Sequence of chain 1.D:
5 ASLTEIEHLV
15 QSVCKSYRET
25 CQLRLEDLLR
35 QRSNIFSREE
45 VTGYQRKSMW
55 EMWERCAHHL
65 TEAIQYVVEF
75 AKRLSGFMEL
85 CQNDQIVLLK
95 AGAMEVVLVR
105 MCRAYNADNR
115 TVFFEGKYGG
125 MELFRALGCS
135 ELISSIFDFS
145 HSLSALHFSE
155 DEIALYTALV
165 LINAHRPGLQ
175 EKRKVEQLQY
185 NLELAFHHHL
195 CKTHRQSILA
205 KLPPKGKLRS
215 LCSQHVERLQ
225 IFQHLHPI

Binding-site contacts:
Ligand atom O1 contacts residue LEU64 of chain 1.D at 3.9 Å.
Ligand atom C25 contacts residue ILE140 of chain 1.D at 3.7 Å (hydrophobic).
Ligand atom O3 contacts residue MET105 of chain 1.D at 4.0 Å.
Ligand atom C14 contacts residue MET105 of chain 1.D at 4.0 Å (hydrophobic).
Ligand atom O4 contacts residue LEU64 of chain 1.D at 3.2 Å.
Ligand atom O6 contacts residue MET105 of chain 1.D at 3.9 Å.
Ligand atom C25 contacts residue SER144 of chain 1.D at 3.9 Å.
Ligand atom O3 contacts residue ALA67 of chain 1.D at 3.7 Å.
Ligand atom C7 contacts residue PHE128 of chain 1.D at 3.5 Å (hydrophobic).
Ligand atom C6 contacts residue HIS219 of chain 1.D at 3.4 Å.
Ligand atom C24 contacts residue PHE118 of chain 1.D at 3.6 Å (hydrophobic).
Ligand atom C4 contacts residue HIS219 of chain 1.D at 3.2 Å.
Ligand atom O1 contacts residue HIS219 of chain 1.D at 2.9 Å (h-bond).
Ligand atom C13 contacts residue MET105 of chain 1.D at 4.0 Å (hydrophobic).
Ligand atom C23 contacts residue GLN26 of chain 1.D at 3.3 Å.
Ligand atom O6 contacts residue LEU102 of chain 1.D at 3.1 Å.
Ligand atom O2 contacts residue MET105 of chain 1.D at 3.8 Å.
Ligand atom O6 contacts residue ILE140 of chain 1.D at 4.0 Å.
Ligand atom C16 contacts residue HIS63 of chain 1.D at 4.0 Å.
Ligand atom C25 contacts residue MET105 of chain 1.D at 3.9 Å (hydrophobic).
Ligand atom O4 contacts residue HIS219 of chain 1.D at 3.6 Å.
Ligand atom N1 contacts residue HIS219 of chain 1.D at 3.8 Å.
Ligand atom C16 contacts residue PHE118 of chain 1.D at 4.0 Å (hydrophobic).
Ligand atom C24 contacts residue VAL116 of chain 1.D at 3.9 Å (hydrophobic).
Ligand atom C22 contacts residue LEU102 of chain 1.D at 4.0 Å (hydrophobic).
Ligand atom C20 contacts residue MET105 of chain 1.D at 3.6 Å (hydrophobic).
Ligand atom C23 contacts residue ALA67 of chain 1.D at 4.0 Å (hydrophobic).
Ligand atom C22 contacts residue MET105 of chain 1.D at 3.6 Å (hydrophobic).
Ligand atom C17 contacts residue MET105 of chain 1.D at 4.0 Å (hydrophobic).
Ligand atom C9 contacts residue CYS60 of chain 1.D at 4.0 Å (hydrophobic).
Ligand atom C25 contacts residue LEU102 of chain 1.D at 3.9 Å (hydrophobic).
Ligand atom C19 contacts residue HIS63 of chain 1.D at 3.6 Å.
Ligand atom C2 contacts residue HIS219 of chain 1.D at 3.5 Å.
Ligand atom C21 contacts residue MET105 of chain 1.D at 4.0 Å (hydrophobic).
Ligand atom C21 contacts residue LEU102 of chain 1.D at 4.0 Å (hydrophobic).
Ligand atom C8 contacts residue CYS60 of chain 1.D at 3.8 Å (hydrophobic).
Ligand atom O5 contacts residue HIS63 of chain 1.D at 3.8 Å.
Ligand atom C8 contacts residue HIS219 of chain 1.D at 3.7 Å.
Ligand atom O1 contacts residue CYS60 of chain 1.D at 3.8 Å.
Ligand atom C18 contacts residue HIS63 of chain 1.D at 3.4 Å.

The small molecule below binds the protein below.
Small molecule (SMILES): COc1cc(O)c([C@@H](CC(=O)N2C[C@H](C)C[C@H](C)C2)c2ccc3c(c2)OCO3)c(OC)c1